This protein binds this small molecule.
Small molecule (SMILES): CC(=O)N[C@@H]1[C@@H](O)[C@H](O)[C@@H](CO)O[C@H]1O

Binding-site contacts:
Ligand atom C5 contacts residue ASN61 of chain 1.B at 3.7 Å.
Ligand atom O7 contacts residue ASN61 of chain 1.B at 3.9 Å.
Ligand atom O6 contacts residue TYR28 of chain 1.B at 3.2 Å.
Ligand atom O5 contacts residue ASN61 of chain 1.B at 2.4 Å (h-bond).
Ligand atom O5 contacts residue TYR28 of chain 1.B at 4.2 Å.
Ligand atom C4 contacts residue ASN61 of chain 1.B at 4.2 Å.
Ligand atom C2 contacts residue ASN61 of chain 1.B at 2.4 Å.
Ligand atom N2 contacts residue ASN61 of chain 1.B at 2.9 Å (h-bond).
Ligand atom C3 contacts residue ASN61 of chain 1.B at 3.8 Å.
Ligand atom C7 contacts residue ASN61 of chain 1.B at 3.6 Å.
Ligand atom C1 contacts residue ASN61 of chain 1.B at 1.4 Å.

Sequence of chain 1.B:
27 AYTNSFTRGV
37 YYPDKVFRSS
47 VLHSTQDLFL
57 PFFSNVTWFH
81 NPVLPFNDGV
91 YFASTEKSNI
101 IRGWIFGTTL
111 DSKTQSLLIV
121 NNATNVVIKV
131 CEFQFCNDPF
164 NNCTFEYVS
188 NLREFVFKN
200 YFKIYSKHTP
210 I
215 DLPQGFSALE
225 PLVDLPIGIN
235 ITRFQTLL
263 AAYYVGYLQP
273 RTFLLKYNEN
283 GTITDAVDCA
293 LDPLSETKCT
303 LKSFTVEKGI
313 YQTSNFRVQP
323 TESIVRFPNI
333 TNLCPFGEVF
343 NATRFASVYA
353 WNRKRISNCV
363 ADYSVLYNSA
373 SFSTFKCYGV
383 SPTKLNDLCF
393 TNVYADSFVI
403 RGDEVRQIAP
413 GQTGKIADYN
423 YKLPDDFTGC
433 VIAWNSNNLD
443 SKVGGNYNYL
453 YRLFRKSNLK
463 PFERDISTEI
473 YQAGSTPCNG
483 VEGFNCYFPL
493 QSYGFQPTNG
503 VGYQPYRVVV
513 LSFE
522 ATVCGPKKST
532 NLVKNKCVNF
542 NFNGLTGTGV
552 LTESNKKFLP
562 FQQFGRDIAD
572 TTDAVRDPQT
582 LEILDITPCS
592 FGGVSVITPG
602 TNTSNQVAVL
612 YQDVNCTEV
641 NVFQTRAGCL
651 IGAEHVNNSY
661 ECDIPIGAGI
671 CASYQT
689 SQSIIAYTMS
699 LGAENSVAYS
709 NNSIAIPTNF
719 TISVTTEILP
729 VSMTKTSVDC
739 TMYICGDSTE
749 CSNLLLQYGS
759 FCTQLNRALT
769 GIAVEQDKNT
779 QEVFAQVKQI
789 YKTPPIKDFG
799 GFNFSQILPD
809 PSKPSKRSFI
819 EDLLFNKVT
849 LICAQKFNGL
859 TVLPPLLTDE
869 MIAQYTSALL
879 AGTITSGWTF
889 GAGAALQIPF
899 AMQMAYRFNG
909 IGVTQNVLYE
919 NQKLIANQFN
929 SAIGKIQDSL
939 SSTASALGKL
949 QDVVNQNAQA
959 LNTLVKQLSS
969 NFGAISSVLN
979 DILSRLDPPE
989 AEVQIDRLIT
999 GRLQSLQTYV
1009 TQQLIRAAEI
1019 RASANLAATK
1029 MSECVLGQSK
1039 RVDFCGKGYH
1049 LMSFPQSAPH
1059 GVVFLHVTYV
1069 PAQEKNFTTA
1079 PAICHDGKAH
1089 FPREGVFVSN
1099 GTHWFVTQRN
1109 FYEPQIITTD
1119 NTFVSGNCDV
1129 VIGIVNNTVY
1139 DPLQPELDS